Binding-site contacts:
Ligand atom C2 contacts residue SER66 of chain 1.C at 4.4 Å.
Ligand atom C8 contacts residue TYR90 of chain 1.C at 3.9 Å (hydrophobic).
Ligand atom N2 contacts residue ASN118 of chain 1.C at 2.9 Å (h-bond).
Ligand atom O7 contacts residue ASN118 of chain 1.C at 4.5 Å.
Ligand atom C7 contacts residue TYR90 of chain 1.C at 3.8 Å (hydrophobic).
Ligand atom C1 contacts residue ASN118 of chain 1.C at 1.4 Å.
Ligand atom C2 contacts residue ASN118 of chain 1.C at 2.4 Å.
Ligand atom O6 contacts residue THR89 of chain 1.C at 3.5 Å.
Ligand atom O5 contacts residue THR120 of chain 1.C at 3.4 Å (h-bond).
Ligand atom C5 contacts residue THR120 of chain 1.C at 4.0 Å.
Ligand atom O5 contacts residue THR89 of chain 1.C at 3.8 Å.
Ligand atom O6 contacts residue ASN118 of chain 1.C at 4.1 Å.
Ligand atom C5 contacts residue ASN118 of chain 1.C at 3.7 Å.
Ligand atom C4 contacts residue ASN118 of chain 1.C at 4.2 Å.
Ligand atom C1 contacts residue SER66 of chain 1.C at 4.2 Å.
Ligand atom C6 contacts residue THR89 of chain 1.C at 4.2 Å.
Ligand atom O5 contacts residue PHE119 of chain 1.C at 4.2 Å.
Ligand atom C3 contacts residue ASN118 of chain 1.C at 3.8 Å.
Ligand atom C5 contacts residue THR89 of chain 1.C at 4.1 Å.
Ligand atom C6 contacts residue PHE119 of chain 1.C at 4.1 Å (hydrophobic).
Ligand atom O6 contacts residue THR120 of chain 1.C at 3.1 Å (h-bond).
Ligand atom C1 contacts residue THR89 of chain 1.C at 3.9 Å.
Ligand atom C6 contacts residue THR120 of chain 1.C at 3.4 Å.
Ligand atom O6 contacts residue PHE119 of chain 1.C at 2.8 Å (h-bond).
Ligand atom C8 contacts residue ASN118 of chain 1.C at 3.9 Å.
Ligand atom O5 contacts residue ASN118 of chain 1.C at 2.4 Å (h-bond).
Ligand atom N2 contacts residue TYR90 of chain 1.C at 4.5 Å.
Ligand atom C7 contacts residue ASN118 of chain 1.C at 3.6 Å.
Ligand atom O7 contacts residue TYR90 of chain 1.C at 3.7 Å.

This protein binds this small molecule.
Small molecule (SMILES): CC(=O)N[C@@H]1[C@@H](O)[C@H](O)[C@@H](CO)O[C@H]1O

Sequence of chain 1.C:
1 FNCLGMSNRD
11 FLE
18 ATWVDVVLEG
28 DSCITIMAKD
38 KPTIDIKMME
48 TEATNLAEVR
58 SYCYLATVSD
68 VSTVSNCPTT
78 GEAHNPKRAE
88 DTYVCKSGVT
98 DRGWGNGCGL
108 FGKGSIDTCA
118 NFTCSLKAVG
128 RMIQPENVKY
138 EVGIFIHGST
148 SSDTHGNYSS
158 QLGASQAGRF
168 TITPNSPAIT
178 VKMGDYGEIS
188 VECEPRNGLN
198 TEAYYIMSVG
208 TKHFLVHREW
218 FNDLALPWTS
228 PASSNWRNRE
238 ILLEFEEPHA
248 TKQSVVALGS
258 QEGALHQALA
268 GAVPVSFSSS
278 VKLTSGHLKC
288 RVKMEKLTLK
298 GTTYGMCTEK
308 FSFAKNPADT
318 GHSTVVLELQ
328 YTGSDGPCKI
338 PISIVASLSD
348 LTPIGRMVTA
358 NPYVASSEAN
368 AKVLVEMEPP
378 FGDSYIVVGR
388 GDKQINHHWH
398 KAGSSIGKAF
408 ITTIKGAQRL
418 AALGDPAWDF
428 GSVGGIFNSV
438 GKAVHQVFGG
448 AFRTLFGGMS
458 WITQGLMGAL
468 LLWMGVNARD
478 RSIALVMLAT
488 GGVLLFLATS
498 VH